Sequence of chain 1.A:
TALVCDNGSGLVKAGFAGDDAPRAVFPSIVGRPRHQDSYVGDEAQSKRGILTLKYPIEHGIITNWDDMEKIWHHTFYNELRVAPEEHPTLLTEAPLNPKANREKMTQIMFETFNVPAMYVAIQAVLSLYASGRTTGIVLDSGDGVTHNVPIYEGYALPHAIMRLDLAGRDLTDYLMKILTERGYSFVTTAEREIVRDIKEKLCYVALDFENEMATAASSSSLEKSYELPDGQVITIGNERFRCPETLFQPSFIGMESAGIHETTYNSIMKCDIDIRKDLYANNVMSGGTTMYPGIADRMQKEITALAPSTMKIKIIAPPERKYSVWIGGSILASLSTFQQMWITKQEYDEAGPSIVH

A small-molecule ligand and the protein it binds are described below.
Small molecule (SMILES): C/C1=C/C(=O)O[C@@H]2C[C@@H](CC[C@H](C)/C=C\C=C\CC1)O[C@@](O)([C@@H]1CSC(=O)N1)C2

Binding-site contacts:
Ligand atom C17 contacts residue GLU207 of chain 1.A at 3.6 Å.
Ligand atom N1 contacts residue ARG183 of chain 1.A at 3.7 Å.
Ligand atom C11 contacts residue TYR69 of chain 1.A at 3.2 Å (hydrophobic).
Ligand atom C20 contacts residue THR186 of chain 1.A at 3.7 Å.
Ligand atom C16 contacts residue ASP157 of chain 1.A at 3.5 Å.
Ligand atom N1 contacts residue ASP157 of chain 1.A at 2.8 Å (salt-bridge).
Ligand atom O5 contacts residue LYS213 of chain 1.A at 3.7 Å.
Ligand atom O3 contacts residue GLU207 of chain 1.A at 3.6 Å.
Ligand atom C5 contacts residue ARG210 of chain 1.A at 3.6 Å.
Ligand atom O5 contacts residue THR186 of chain 1.A at 2.7 Å (h-bond).
Ligand atom C19 contacts residue ARG206 of chain 1.A at 3.7 Å.
Ligand atom C14 contacts residue GLY15 of chain 1.A at 3.2 Å.
Ligand atom C22 contacts residue GLN59 of chain 1.A at 3.5 Å.
Ligand atom C19 contacts residue TYR69 of chain 1.A at 3.4 Å (hydrophobic).
Ligand atom S1 contacts residue ARG206 of chain 1.A at 3.6 Å (salt-bridge).
Ligand atom C5 contacts residue GLU207 of chain 1.A at 3.3 Å.
Ligand atom C19 contacts residue GLU207 of chain 1.A at 3.4 Å.
Ligand atom C20 contacts residue ASP157 of chain 1.A at 3.6 Å.
Ligand atom C9 contacts residue GLN59 of chain 1.A at 3.7 Å.
Ligand atom S1 contacts residue GLU207 of chain 1.A at 3.6 Å (salt-bridge).
Ligand atom O1 contacts residue LEU16 of chain 1.A at 3.5 Å.
Ligand atom O5 contacts residue GLY182 of chain 1.A at 3.7 Å.
Ligand atom C15 contacts residue GLY15 of chain 1.A at 3.7 Å.
Ligand atom O4 contacts residue GLU207 of chain 1.A at 2.7 Å (salt-bridge).
Ligand atom C12 contacts residue TYR69 of chain 1.A at 3.5 Å (hydrophobic).
Ligand atom O5 contacts residue ASP157 of chain 1.A at 3.6 Å.
Ligand atom O5 contacts residue ARG210 of chain 1.A at 3.5 Å.
Ligand atom C18 contacts residue ASP157 of chain 1.A at 3.5 Å.
Ligand atom O3 contacts residue TYR69 of chain 1.A at 2.8 Å (h-bond).
Ligand atom C2 contacts residue ARG210 of chain 1.A at 3.5 Å.
Ligand atom O4 contacts residue ARG210 of chain 1.A at 3.2 Å (salt-bridge).
Ligand atom C10 contacts residue GLU207 of chain 1.A at 3.5 Å.
Ligand atom C18 contacts residue TYR69 of chain 1.A at 3.5 Å (hydrophobic).
Ligand atom C22 contacts residue GLU207 of chain 1.A at 3.5 Å.
Ligand atom C21 contacts residue ARG210 of chain 1.A at 3.6 Å.
Ligand atom O5 contacts residue ARG183 of chain 1.A at 3.6 Å.
Ligand atom C3 contacts residue ARG210 of chain 1.A at 3.6 Å.
Ligand atom C6 contacts residue PRO32 of chain 1.A at 3.6 Å (hydrophobic).
Ligand atom C1 contacts residue LEU16 of chain 1.A at 3.7 Å (hydrophobic).
Ligand atom C7 contacts residue PRO32 of chain 1.A at 3.6 Å (hydrophobic).